Binding-site contacts:
Ligand atom O6 contacts residue ASN62 of chain 1.C at 4.1 Å.
Ligand atom C8 contacts residue LYS18 of chain 1.C at 4.4 Å.
Ligand atom C2 contacts residue ASN62 of chain 1.C at 2.5 Å.
Ligand atom O5 contacts residue ASN62 of chain 1.C at 2.4 Å (h-bond).
Ligand atom C8 contacts residue ASP17 of chain 1.C at 3.3 Å.
Ligand atom N2 contacts residue ASN62 of chain 1.C at 2.9 Å (h-bond).
Ligand atom C7 contacts residue ASN62 of chain 1.C at 3.9 Å.
Ligand atom C5 contacts residue ASN62 of chain 1.C at 3.7 Å.
Ligand atom C4 contacts residue ASN62 of chain 1.C at 4.2 Å.
Ligand atom C1 contacts residue ASN62 of chain 1.C at 1.4 Å.
Ligand atom O7 contacts residue ASN62 of chain 1.C at 4.4 Å.
Ligand atom C3 contacts residue ASN62 of chain 1.C at 3.8 Å.

Sequence of chain 1.C:
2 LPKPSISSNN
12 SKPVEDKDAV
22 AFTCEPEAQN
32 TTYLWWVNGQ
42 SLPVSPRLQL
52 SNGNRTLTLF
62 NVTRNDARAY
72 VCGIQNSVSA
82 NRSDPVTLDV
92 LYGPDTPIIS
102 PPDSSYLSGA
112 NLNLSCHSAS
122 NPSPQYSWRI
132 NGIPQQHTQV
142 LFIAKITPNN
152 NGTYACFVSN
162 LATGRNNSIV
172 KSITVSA

This protein binds this small molecule.
Small molecule (SMILES): CC(=O)N[C@@H]1[C@@H](O)[C@H](O)[C@@H](CO)O[C@H]1O